Sequence of chain 24.E:
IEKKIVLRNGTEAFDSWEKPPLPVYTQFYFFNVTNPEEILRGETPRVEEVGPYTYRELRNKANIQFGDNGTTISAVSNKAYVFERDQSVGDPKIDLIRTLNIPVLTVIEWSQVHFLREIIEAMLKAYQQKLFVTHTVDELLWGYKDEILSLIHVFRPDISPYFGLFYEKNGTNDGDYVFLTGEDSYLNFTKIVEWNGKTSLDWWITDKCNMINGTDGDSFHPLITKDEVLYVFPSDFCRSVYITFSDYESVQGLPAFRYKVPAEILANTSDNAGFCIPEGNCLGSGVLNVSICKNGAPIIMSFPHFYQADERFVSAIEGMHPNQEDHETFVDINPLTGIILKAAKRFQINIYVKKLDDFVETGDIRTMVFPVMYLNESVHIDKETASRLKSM

A small-molecule ligand and the protein it binds are described below.
Small molecule (SMILES): CC(=O)N[C@H]1[C@H](O[C@H]2[C@H](O)[C@@H](NC(C)=O)CO[C@@H]2CO)O[C@H](CO)[C@@H](O[C@@H]2O[C@H](CO[C@H]3O[C@H](CO)[C@@H](O)[C@H](O)[C@@H]3O)[C@@H](O)[C@H](O[C@H]3O[C@H](CO)[C@@H](O)[C@H](O)[C@@H]3O)[C@@H]2O)[C@@H]1O

Binding-site contacts:
Ligand atom C5 contacts residue TYR41 of chain 24.E at 3.4 Å (hydrophobic).
Ligand atom C7 contacts residue ASN388 of chain 24.E at 3.6 Å.
Ligand atom O5 contacts residue ASN388 of chain 24.E at 2.3 Å (h-bond).
Ligand atom C8 contacts residue GLU61 of chain 24.E at 3.3 Å.
Ligand atom C8 contacts residue SER390 of chain 24.E at 3.3 Å.
Ligand atom O6 contacts residue ASP338 of chain 24.E at 2.9 Å (salt-bridge).
Ligand atom C6 contacts residue ARG358 of chain 24.E at 4.4 Å.
Ligand atom O7 contacts residue GLN39 of chain 24.E at 2.9 Å (h-bond).
Ligand atom C7 contacts residue GLN39 of chain 24.E at 4.1 Å.
Ligand atom C3 contacts residue ASN388 of chain 24.E at 3.8 Å.
Ligand atom O5 contacts residue ARG358 of chain 24.E at 3.4 Å (salt-bridge).
Ligand atom C4 contacts residue ASP338 of chain 24.E at 4.3 Å.
Ligand atom C7 contacts residue TYR41 of chain 24.E at 3.5 Å (hydrophobic).
Ligand atom C5 contacts residue ASN388 of chain 24.E at 3.6 Å.
Ligand atom O5 contacts residue TYR41 of chain 24.E at 4.4 Å.
Ligand atom O5 contacts residue ASP338 of chain 24.E at 4.2 Å.
Ligand atom C1 contacts residue ARG358 of chain 24.E at 3.7 Å.
Ligand atom C8 contacts residue TYR41 of chain 24.E at 3.6 Å (hydrophobic).
Ligand atom C6 contacts residue ASP338 of chain 24.E at 3.3 Å.
Ligand atom C2 contacts residue ARG358 of chain 24.E at 4.3 Å.
Ligand atom C1 contacts residue ASN388 of chain 24.E at 1.4 Å.
Ligand atom O7 contacts residue TYR41 of chain 24.E at 3.3 Å (h-bond).
Ligand atom N2 contacts residue ASN388 of chain 24.E at 2.9 Å (h-bond).
Ligand atom O4 contacts residue ASP338 of chain 24.E at 4.2 Å.
Ligand atom O6 contacts residue TYR41 of chain 24.E at 3.6 Å.
Ligand atom C4 contacts residue ASN388 of chain 24.E at 4.2 Å.
Ligand atom C6 contacts residue TYR41 of chain 24.E at 3.6 Å (hydrophobic).
Ligand atom O4 contacts residue TYR41 of chain 24.E at 3.5 Å (h-bond).
Ligand atom C4 contacts residue TYR41 of chain 24.E at 3.9 Å (hydrophobic).
Ligand atom N2 contacts residue TYR41 of chain 24.E at 4.3 Å.
Ligand atom C5 contacts residue ASP338 of chain 24.E at 3.5 Å.
Ligand atom C1 contacts residue ASP338 of chain 24.E at 4.3 Å.
Ligand atom C7 contacts residue SER390 of chain 24.E at 4.2 Å.
Ligand atom C3 contacts residue ASP338 of chain 24.E at 4.5 Å.
Ligand atom O7 contacts residue ASN388 of chain 24.E at 3.9 Å.
Ligand atom O6 contacts residue HIS339 of chain 24.E at 3.9 Å.
Ligand atom O6 contacts residue TYR386 of chain 24.E at 4.0 Å.
Ligand atom C2 contacts residue ASN388 of chain 24.E at 2.5 Å.
Ligand atom O6 contacts residue ARG358 of chain 24.E at 3.3 Å.
Ligand atom C3 contacts residue TYR41 of chain 24.E at 4.2 Å (hydrophobic).